A small-molecule ligand and the protein it binds are described below.
Small molecule (SMILES): Nc1nc(=O)c2ncn([C@@H]3O[C@H](CO[P](=O)(O)O[C@H]4[C@@H](O)[C@H](n5cnc6c(N)ncnc65)O[C@@H]4CO[P](=O)(O)O[C@H]4[C@@H](O)[C@H](n5cnc6c(=O)nc(N)[nH]c65)O[C@@H]4CO[P](=O)(O)O[C@H]4[C@@H](O)[C@H](n5cnc6c(N)ncnc65)O[C@@H]4CO[P](=O)(O)O[C@H]4[C@@H](O)[C@H](n5cnc6c(=O)nc(N)[nH]c65)O[C@@H]4CO[P](=O)(O)O[C@H]4[C@@H](O)[C@H](n5cnc6c(=O)nc(N)[nH]c65)O[C@@H]4COP(=O)=O)[C@@H](O[P](=O)(O)OC[C@H]4O[C@@H](n5cnc6c(=O)nc(N)[nH]c65)[C@H](O)[C@@H]4O[P](=O)(O)OC[C@H]4O[C@@H](n5ccc(=O)[nH]c5=O)[C@H](O)[C@@H]4O[P](=O)(O)OC[C@H]4O[C@@H](n5cnc6c(N)ncnc65)[C@H](O)[C@@H]4O)[C@H]3O)c2[nH]1

Binding-site contacts:
Ligand atom C5' contacts residue GLN513 of chain 1.D at 3.7 Å.
Ligand atom O2' contacts residue GLY463 of chain 1.E at 3.7 Å.
Ligand atom O3' contacts residue LYS1065 of chain 1.D at 3.0 Å (salt-bridge).
Ligand atom OP1 contacts residue GLN688 of chain 1.D at 3.1 Å (h-bond).
Ligand atom C4' contacts residue MG1 of chain 1.L at 3.7 Å.
Ligand atom OP2 contacts residue ARG540 of chain 1.D at 2.5 Å (salt-bridge).
Ligand atom OP1 contacts residue PRO564 of chain 1.D at 3.2 Å.
Ligand atom C6 contacts residue LEU255 of chain 1.E at 3.5 Å (hydrophobic).
Ligand atom P contacts residue GLN688 of chain 1.D at 3.7 Å.
Ligand atom O2' contacts residue ARG425 of chain 1.E at 2.9 Å (salt-bridge).
Ligand atom O2' contacts residue ASP464 of chain 1.E at 2.6 Å (salt-bridge).
Ligand atom C2' contacts residue ASP464 of chain 1.E at 3.5 Å.
Ligand atom N1 contacts residue LEU255 of chain 1.E at 3.5 Å.
Ligand atom O6 contacts residue LEU255 of chain 1.E at 3.7 Å.
Ligand atom O2' contacts residue GLN513 of chain 1.D at 2.4 Å (h-bond).
Ligand atom O2' contacts residue HIS1237 of chain 1.D at 3.7 Å.
Ligand atom C3' contacts residue ASP464 of chain 1.E at 3.4 Å.
Ligand atom O4' contacts residue HIS1237 of chain 1.D at 3.6 Å.
Ligand atom O3' contacts residue ASP462 of chain 1.E at 3.4 Å (salt-bridge).
Ligand atom OP1 contacts residue ARG540 of chain 1.D at 2.8 Å (salt-bridge).
Ligand atom C5' contacts residue HIS1237 of chain 1.D at 3.5 Å.
Ligand atom OP1 contacts residue ARG540 of chain 1.D at 3.4 Å (salt-bridge).
Ligand atom OP1 contacts residue LYS1065 of chain 1.D at 3.3 Å (salt-bridge).
Ligand atom C4' contacts residue HIS1237 of chain 1.D at 3.5 Å.
Ligand atom OP2 contacts residue ARG540 of chain 1.D at 3.3 Å (salt-bridge).
Ligand atom O3' contacts residue GLN688 of chain 1.D at 3.1 Å (h-bond).
Ligand atom O3' contacts residue MG1 of chain 1.L at 2.0 Å.
Ligand atom C3' contacts residue GLN513 of chain 1.D at 3.6 Å.
Ligand atom OP1 contacts residue ILE572 of chain 1.D at 3.2 Å.
Ligand atom C3' contacts residue MG1 of chain 1.L at 3.2 Å.
Ligand atom OP1 contacts residue LYS1073 of chain 1.D at 2.6 Å (salt-bridge).
Ligand atom O3' contacts residue ASP464 of chain 1.E at 3.0 Å (salt-bridge).
Ligand atom P contacts residue ARG540 of chain 1.D at 3.3 Å.
Ligand atom C2' contacts residue GLN513 of chain 1.D at 3.5 Å.
Ligand atom P contacts residue ARG540 of chain 1.D at 3.4 Å.
Ligand atom O2' contacts residue MG1 of chain 1.L at 3.5 Å.
Ligand atom O5' contacts residue ARG540 of chain 1.D at 3.7 Å.
Ligand atom O3' contacts residue GLN513 of chain 1.D at 3.0 Å (h-bond).
Ligand atom C4' contacts residue ASP464 of chain 1.E at 3.2 Å.
Ligand atom OP1 contacts residue GLN510 of chain 1.D at 3.7 Å.

Sequence of chain 1.D:
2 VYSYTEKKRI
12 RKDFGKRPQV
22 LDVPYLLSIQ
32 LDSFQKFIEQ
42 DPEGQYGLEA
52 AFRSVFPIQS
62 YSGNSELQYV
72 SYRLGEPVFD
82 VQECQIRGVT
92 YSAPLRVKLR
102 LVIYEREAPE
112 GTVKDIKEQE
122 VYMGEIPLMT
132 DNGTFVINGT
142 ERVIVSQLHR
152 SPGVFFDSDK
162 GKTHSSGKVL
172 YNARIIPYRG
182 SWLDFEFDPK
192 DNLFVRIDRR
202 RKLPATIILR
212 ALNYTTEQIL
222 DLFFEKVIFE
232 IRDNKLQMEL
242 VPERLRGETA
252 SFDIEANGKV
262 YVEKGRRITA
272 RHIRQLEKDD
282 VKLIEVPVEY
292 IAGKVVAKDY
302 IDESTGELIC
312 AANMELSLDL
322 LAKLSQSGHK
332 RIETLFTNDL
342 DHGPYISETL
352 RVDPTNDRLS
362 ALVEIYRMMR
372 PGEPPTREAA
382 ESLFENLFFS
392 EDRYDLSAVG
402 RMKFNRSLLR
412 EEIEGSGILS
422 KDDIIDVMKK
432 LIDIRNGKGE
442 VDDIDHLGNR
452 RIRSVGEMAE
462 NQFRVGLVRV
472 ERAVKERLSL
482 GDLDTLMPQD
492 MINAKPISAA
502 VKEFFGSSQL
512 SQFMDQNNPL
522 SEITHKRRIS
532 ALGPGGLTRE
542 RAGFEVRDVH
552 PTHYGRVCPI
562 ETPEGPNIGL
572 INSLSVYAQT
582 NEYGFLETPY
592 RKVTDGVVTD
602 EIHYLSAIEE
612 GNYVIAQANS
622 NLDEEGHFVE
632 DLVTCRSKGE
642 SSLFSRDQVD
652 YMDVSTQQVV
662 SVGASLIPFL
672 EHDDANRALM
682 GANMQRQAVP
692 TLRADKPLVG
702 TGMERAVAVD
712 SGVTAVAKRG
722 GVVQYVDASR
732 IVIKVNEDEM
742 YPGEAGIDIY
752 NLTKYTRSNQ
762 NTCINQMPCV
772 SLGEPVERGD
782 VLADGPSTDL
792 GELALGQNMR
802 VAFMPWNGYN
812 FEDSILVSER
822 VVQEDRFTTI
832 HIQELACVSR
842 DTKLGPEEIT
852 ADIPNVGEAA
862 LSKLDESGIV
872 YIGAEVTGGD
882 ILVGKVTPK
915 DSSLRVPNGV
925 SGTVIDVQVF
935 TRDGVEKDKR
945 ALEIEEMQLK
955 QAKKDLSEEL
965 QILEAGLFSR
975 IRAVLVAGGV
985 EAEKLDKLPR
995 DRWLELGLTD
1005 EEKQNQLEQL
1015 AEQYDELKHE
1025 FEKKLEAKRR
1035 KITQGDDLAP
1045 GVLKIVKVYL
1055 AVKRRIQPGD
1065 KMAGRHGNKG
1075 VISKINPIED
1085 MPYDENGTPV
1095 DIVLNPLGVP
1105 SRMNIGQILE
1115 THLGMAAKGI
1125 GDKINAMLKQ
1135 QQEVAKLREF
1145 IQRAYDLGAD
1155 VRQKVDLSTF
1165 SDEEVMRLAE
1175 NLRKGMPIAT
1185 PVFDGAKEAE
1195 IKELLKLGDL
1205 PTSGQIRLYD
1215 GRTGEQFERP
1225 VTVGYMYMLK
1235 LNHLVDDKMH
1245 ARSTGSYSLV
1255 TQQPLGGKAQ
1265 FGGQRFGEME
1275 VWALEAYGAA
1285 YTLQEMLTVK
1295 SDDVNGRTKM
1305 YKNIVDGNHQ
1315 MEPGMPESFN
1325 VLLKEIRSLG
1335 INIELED

Sequence of chain 1.E:
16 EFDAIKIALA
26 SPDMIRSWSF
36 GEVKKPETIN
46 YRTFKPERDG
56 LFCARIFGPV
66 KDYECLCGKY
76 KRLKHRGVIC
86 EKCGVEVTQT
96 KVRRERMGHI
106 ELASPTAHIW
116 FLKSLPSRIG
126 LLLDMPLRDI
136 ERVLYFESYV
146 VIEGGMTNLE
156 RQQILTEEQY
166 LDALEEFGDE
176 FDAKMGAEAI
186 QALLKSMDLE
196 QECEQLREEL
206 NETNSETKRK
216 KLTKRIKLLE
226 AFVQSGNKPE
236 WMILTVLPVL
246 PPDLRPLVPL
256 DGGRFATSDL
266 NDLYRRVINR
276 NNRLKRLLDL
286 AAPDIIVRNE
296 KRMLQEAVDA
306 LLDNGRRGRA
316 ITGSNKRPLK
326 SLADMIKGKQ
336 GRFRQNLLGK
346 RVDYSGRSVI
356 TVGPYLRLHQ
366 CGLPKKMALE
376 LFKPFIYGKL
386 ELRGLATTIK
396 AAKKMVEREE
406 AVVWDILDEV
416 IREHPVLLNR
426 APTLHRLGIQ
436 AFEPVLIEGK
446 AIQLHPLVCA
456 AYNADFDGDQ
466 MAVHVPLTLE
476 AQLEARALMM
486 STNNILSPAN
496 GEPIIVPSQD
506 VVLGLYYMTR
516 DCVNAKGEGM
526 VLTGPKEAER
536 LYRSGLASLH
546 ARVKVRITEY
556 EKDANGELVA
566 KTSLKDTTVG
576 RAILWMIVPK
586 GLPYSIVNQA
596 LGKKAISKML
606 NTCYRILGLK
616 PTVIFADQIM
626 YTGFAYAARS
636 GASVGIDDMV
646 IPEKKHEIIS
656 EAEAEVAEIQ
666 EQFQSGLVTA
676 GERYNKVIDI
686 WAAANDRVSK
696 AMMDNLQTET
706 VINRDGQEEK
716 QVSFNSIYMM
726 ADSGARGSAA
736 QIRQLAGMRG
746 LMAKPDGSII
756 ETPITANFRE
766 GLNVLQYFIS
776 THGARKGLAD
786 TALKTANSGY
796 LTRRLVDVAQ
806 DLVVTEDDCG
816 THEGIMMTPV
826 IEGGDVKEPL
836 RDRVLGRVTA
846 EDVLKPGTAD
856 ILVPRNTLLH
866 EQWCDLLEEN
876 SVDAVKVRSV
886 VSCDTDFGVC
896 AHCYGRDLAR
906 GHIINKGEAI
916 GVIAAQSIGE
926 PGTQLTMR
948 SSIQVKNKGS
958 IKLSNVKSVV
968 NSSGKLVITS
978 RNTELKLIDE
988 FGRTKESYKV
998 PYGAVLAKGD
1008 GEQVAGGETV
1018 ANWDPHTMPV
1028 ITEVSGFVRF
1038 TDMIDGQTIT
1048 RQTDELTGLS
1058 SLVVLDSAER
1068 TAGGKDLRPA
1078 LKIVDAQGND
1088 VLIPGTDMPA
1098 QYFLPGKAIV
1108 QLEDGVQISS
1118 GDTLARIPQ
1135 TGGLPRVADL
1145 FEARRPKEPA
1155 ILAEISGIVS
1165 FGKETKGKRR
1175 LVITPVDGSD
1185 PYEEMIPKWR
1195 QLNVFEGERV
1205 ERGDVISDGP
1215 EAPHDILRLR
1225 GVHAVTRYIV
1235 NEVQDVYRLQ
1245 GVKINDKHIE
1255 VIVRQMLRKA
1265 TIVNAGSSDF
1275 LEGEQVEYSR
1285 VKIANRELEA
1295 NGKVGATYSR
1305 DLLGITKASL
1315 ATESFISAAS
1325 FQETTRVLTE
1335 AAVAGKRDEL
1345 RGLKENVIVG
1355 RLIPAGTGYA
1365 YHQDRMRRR